Sequence of chain 53.F:
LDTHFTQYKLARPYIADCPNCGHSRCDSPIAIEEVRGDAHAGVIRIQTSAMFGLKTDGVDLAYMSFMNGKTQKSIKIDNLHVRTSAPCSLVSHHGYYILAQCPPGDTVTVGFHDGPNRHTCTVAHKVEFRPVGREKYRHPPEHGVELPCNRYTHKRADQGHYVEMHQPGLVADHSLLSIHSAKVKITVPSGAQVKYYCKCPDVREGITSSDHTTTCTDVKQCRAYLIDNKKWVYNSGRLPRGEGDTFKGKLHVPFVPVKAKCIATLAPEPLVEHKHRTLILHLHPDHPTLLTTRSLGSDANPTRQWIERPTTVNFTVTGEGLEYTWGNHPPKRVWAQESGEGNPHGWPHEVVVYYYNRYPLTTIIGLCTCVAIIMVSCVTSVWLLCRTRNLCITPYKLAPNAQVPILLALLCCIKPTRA

The protein below binds the small molecule below.
Small molecule (SMILES): O=C(O)[C@@H]1O[C@H](O[C@H]2[C@@H](OS(=O)(=O)O)O[C@@H](O)[C@H](NS(=O)(=O)O)[C@H]2O)[C@@H](OS(=O)(=O)O)[C@H](O)[C@@H]1O

Binding-site contacts:
Ligand atom O6A contacts residue LEU62 of chain 53.F at 3.4 Å.
Ligand atom OAF contacts residue ARG157 of chain 53.F at 2.8 Å (salt-bridge).
Ligand atom O6B contacts residue LYS156 of chain 53.F at 3.3 Å.
Ligand atom O6B contacts residue ARG157 of chain 53.F at 3.3 Å (salt-bridge).
Ligand atom C3 contacts residue LYS156 of chain 53.F at 4.0 Å.
Ligand atom C6 contacts residue HIS155 of chain 53.F at 3.4 Å.
Ligand atom O5 contacts residue LYS156 of chain 53.F at 3.4 Å.
Ligand atom O3 contacts residue ALA158 of chain 53.F at 3.0 Å (h-bond).
Ligand atom O6A contacts residue SER93 of chain 53.F at 3.2 Å.
Ligand atom O6A contacts residue HIS155 of chain 53.F at 3.8 Å.
Ligand atom OAH contacts residue ASP3 of chain 53.F at 4.0 Å.
Ligand atom O3 contacts residue LYS156 of chain 53.F at 3.0 Å.
Ligand atom C5 contacts residue LEU62 of chain 53.F at 3.8 Å (hydrophobic).
Ligand atom C5 contacts residue HIS155 of chain 53.F at 4.0 Å.
Ligand atom C3 contacts residue ALA158 of chain 53.F at 4.0 Å (hydrophobic).
Ligand atom O4 contacts residue LYS156 of chain 53.F at 3.5 Å.
Ligand atom C2 contacts residue ALA158 of chain 53.F at 3.7 Å (hydrophobic).
Ligand atom O6B contacts residue LEU62 of chain 53.F at 4.0 Å.
Ligand atom OAH contacts residue THR4 of chain 53.F at 3.7 Å.
Ligand atom OAH contacts residue LEU2 of chain 53.F at 2.8 Å (h-bond).
Ligand atom C6 contacts residue SER93 of chain 53.F at 4.0 Å.
Ligand atom OAF contacts residue ALA158 of chain 53.F at 3.3 Å.
Ligand atom O3 contacts residue ARG157 of chain 53.F at 3.3 Å (salt-bridge).
Ligand atom C6 contacts residue LEU62 of chain 53.F at 3.5 Å (hydrophobic).
Ligand atom O6A contacts residue HIS94 of chain 53.F at 3.2 Å (h-bond).
Ligand atom O4 contacts residue HIS155 of chain 53.F at 3.5 Å (h-bond).
Ligand atom O5 contacts residue HIS155 of chain 53.F at 3.6 Å.
Ligand atom C6 contacts residue HIS94 of chain 53.F at 3.9 Å.
Ligand atom C4 contacts residue LYS156 of chain 53.F at 4.0 Å.
Ligand atom SAG contacts residue ARG157 of chain 53.F at 3.6 Å (salt-bridge).
Ligand atom OAH contacts residue ARG157 of chain 53.F at 3.1 Å (salt-bridge).
Ligand atom SAG contacts residue THR4 of chain 53.F at 3.9 Å.
Ligand atom O6B contacts residue HIS94 of chain 53.F at 4.0 Å.
Ligand atom OAF contacts residue THR4 of chain 53.F at 2.9 Å (h-bond).
Ligand atom O6B contacts residue HIS155 of chain 53.F at 3.3 Å (h-bond).
Ligand atom OBI contacts residue LYS156 of chain 53.F at 4.0 Å.
Ligand atom C3 contacts residue ARG157 of chain 53.F at 3.7 Å.
Ligand atom O5B contacts residue LYS156 of chain 53.F at 3.3 Å.
Ligand atom O5 contacts residue ARG157 of chain 53.F at 3.8 Å.
Ligand atom O4 contacts residue SER93 of chain 53.F at 3.0 Å (h-bond).